This small molecule binds to this protein.
Small molecule (SMILES): CCc1nc2ccc(N(Cc3ccccc3)C(=O)c3cccs3)cc2c(=O)n1Cc1ccc(-c2ccccc2-c2nn[nH]n2)cc1

Binding-site contacts:
Ligand atom O1 contacts residue TYR179 of chain 1.B at 3.5 Å.
Ligand atom N3 contacts residue THR254 of chain 1.B at 3.7 Å.
Ligand atom C8 contacts residue PHE348 of chain 1.B at 3.5 Å (hydrophobic).
Ligand atom N contacts residue LEU200 of chain 1.B at 3.5 Å.
Ligand atom C21 contacts residue TRP176 of chain 1.B at 3.6 Å (hydrophobic).
Ligand atom N contacts residue PHE384 of chain 1.B at 3.3 Å.
Ligand atom C12 contacts residue THR254 of chain 1.B at 3.6 Å.
Ligand atom C27 contacts residue ARG258 of chain 1.B at 3.5 Å.
Ligand atom C35 contacts residue TYR179 of chain 1.B at 3.5 Å (hydrophobic).
Ligand atom C13 contacts residue THR254 of chain 1.B at 3.6 Å.
Ligand atom O contacts residue PHE348 of chain 1.B at 3.5 Å.
Ligand atom C20 contacts residue LEU200 of chain 1.B at 3.7 Å (hydrophobic).
Ligand atom C14 contacts residue THR254 of chain 1.B at 3.4 Å.
Ligand atom C25 contacts residue ARG258 of chain 1.B at 3.5 Å.
Ligand atom C1 contacts residue LEU200 of chain 1.B at 3.5 Å (hydrophobic).
Ligand atom S contacts residue TRP176 of chain 1.B at 3.6 Å.
Ligand atom N contacts residue ILE380 of chain 1.B at 3.6 Å.
Ligand atom C28 contacts residue ARG258 of chain 1.B at 3.6 Å.
Ligand atom C18 contacts residue THR201 of chain 1.B at 3.5 Å.
Ligand atom C27 contacts residue LEU200 of chain 1.B at 3.7 Å (hydrophobic).
Ligand atom C28 contacts residue TRP176 of chain 1.B at 3.7 Å (hydrophobic).
Ligand atom N5 contacts residue LYS291 of chain 1.B at 3.5 Å.
Ligand atom C4 contacts residue TRP345 of chain 1.B at 3.6 Å (hydrophobic).
Ligand atom C17 contacts residue PHE205 of chain 1.B at 3.6 Å (hydrophobic).
Ligand atom N2 contacts residue THR254 of chain 1.B at 2.9 Å (h-bond).
Ligand atom C7 contacts residue MET204 of chain 1.B at 3.5 Å (hydrophobic).
Ligand atom C4 contacts residue PHE384 of chain 1.B at 3.6 Å (hydrophobic).
Ligand atom C20 contacts residue TRP176 of chain 1.B at 3.6 Å (hydrophobic).
Ligand atom C34 contacts residue TRP176 of chain 1.B at 3.1 Å (hydrophobic).
Ligand atom C32 contacts residue TYR127 of chain 1.B at 3.2 Å (hydrophobic).
Ligand atom C6 contacts residue PHE348 of chain 1.B at 3.7 Å (hydrophobic).
Ligand atom C4 contacts residue ILE380 of chain 1.B at 3.6 Å (hydrophobic).
Ligand atom N4 contacts residue ARG258 of chain 1.B at 3.0 Å (salt-bridge).
Ligand atom C35 contacts residue TYR184 of chain 1.B at 3.6 Å (hydrophobic).
Ligand atom C9 contacts residue LYS291 of chain 1.B at 3.5 Å.
Ligand atom C33 contacts residue TRP176 of chain 1.B at 3.3 Å (hydrophobic).
Ligand atom C1 contacts residue ILE380 of chain 1.B at 3.6 Å (hydrophobic).
Ligand atom N3 contacts residue ARG258 of chain 1.B at 3.2 Å (salt-bridge).
Ligand atom C26 contacts residue ARG258 of chain 1.B at 3.2 Å.
Ligand atom C19 contacts residue MET204 of chain 1.B at 3.7 Å (hydrophobic).

Sequence of chain 1.B:
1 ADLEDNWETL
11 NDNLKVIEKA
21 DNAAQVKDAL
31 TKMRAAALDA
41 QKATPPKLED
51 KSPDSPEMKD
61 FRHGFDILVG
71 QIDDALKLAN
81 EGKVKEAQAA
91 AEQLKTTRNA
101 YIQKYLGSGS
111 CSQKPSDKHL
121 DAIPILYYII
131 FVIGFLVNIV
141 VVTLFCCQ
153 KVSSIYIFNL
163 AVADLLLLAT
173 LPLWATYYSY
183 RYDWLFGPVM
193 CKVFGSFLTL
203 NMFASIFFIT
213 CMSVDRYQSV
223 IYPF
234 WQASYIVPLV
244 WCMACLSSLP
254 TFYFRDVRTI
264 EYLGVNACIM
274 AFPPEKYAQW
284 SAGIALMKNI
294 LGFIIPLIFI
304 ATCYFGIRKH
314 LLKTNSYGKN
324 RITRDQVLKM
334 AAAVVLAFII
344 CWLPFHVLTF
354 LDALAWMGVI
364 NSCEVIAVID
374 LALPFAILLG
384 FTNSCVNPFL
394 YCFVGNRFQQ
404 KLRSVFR